Sequence of chain 1.C:
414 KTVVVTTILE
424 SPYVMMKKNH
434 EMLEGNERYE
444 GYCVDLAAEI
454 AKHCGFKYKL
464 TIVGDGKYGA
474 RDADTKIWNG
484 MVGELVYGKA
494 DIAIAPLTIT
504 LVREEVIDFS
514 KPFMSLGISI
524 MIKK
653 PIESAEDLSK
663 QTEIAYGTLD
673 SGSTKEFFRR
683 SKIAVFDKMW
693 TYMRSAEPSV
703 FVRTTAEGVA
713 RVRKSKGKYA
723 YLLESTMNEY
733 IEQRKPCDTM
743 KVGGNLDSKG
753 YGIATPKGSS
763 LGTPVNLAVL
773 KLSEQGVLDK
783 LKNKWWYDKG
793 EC

Sequence of chain 1.D:
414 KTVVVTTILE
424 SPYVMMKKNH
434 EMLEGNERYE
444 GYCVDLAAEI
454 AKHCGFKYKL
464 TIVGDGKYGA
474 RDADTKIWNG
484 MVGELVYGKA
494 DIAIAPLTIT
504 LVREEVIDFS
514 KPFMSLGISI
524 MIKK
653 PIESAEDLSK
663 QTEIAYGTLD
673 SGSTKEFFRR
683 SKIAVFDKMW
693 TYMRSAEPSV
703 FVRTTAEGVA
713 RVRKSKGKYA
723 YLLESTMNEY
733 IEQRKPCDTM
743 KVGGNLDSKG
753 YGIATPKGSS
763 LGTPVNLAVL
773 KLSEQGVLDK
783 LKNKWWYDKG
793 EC

Binding-site contacts:
Ligand atom C11 contacts residue MET517 of chain 1.C at 3.6 Å (hydrophobic).
Ligand atom C5 contacts residue LEU772 of chain 1.C at 3.8 Å (hydrophobic).
Ligand atom C7 contacts residue LEU772 of chain 1.C at 3.6 Å (hydrophobic).
Ligand atom C4 contacts residue LYS751 of chain 1.D at 3.7 Å.
Ligand atom C14 contacts residue SER775 of chain 1.C at 3.4 Å.
Ligand atom C11 contacts residue SER750 of chain 1.D at 3.5 Å.
Ligand atom S1 contacts residue PRO515 of chain 1.C at 3.8 Å.
Ligand atom C11 contacts residue SER518 of chain 1.C at 3.2 Å.
Ligand atom C4 contacts residue GLY752 of chain 1.D at 3.2 Å.
Ligand atom C9 contacts residue SER750 of chain 1.D at 3.5 Å.
Ligand atom S1 contacts residue SER518 of chain 1.C at 2.7 Å (h-bond).
Ligand atom N3 contacts residue ASP781 of chain 1.C at 3.5 Å (salt-bridge).
Ligand atom C12 contacts residue SER750 of chain 1.D at 3.7 Å.
Ligand atom O4 contacts residue LYS784 of chain 1.C at 3.7 Å.
Ligand atom C12 contacts residue PHE516 of chain 1.C at 3.5 Å (hydrophobic).
Ligand atom O3 contacts residue MET517 of chain 1.C at 3.6 Å.
Ligand atom N2 contacts residue SER775 of chain 1.C at 3.2 Å (h-bond).
Ligand atom O3 contacts residue SER518 of chain 1.C at 3.2 Å (h-bond).
Ligand atom O4 contacts residue MET517 of chain 1.C at 3.8 Å.
Ligand atom O2 contacts residue SER518 of chain 1.C at 2.2 Å (h-bond).
Ligand atom N1 contacts residue PRO515 of chain 1.C at 2.9 Å (h-bond).
Ligand atom O1 contacts residue SER750 of chain 1.D at 3.5 Å.
Ligand atom O1 contacts residue SER518 of chain 1.C at 2.3 Å (h-bond).
Ligand atom C1 contacts residue PRO515 of chain 1.C at 3.4 Å (hydrophobic).
Ligand atom C14 contacts residue PHE516 of chain 1.C at 3.8 Å (hydrophobic).
Ligand atom C13 contacts residue PHE516 of chain 1.C at 3.5 Å (hydrophobic).
Ligand atom O2 contacts residue PRO515 of chain 1.C at 3.4 Å.
Ligand atom N3 contacts residue SER750 of chain 1.D at 3.6 Å (h-bond).
Ligand atom CL contacts residue LEU780 of chain 1.C at 3.3 Å.
Ligand atom C7 contacts residue LYS514 of chain 1.C at 3.7 Å.
Ligand atom C7 contacts residue ILE502 of chain 1.D at 3.8 Å (hydrophobic).
Ligand atom C9 contacts residue SER518 of chain 1.C at 3.6 Å.
Ligand atom CL contacts residue ASP781 of chain 1.C at 2.9 Å.
Ligand atom O2 contacts residue MET517 of chain 1.C at 3.0 Å.
Ligand atom C10 contacts residue SER775 of chain 1.C at 3.8 Å.
Ligand atom C6 contacts residue LEU772 of chain 1.C at 3.8 Å (hydrophobic).
Ligand atom C5 contacts residue ILE502 of chain 1.D at 3.5 Å (hydrophobic).
Ligand atom C8 contacts residue PRO515 of chain 1.C at 3.4 Å (hydrophobic).
Ligand atom C3 contacts residue GLY752 of chain 1.D at 3.6 Å.
Ligand atom N2 contacts residue PRO515 of chain 1.C at 3.4 Å (h-bond).

This small molecule binds to this protein.
Small molecule (SMILES): NS(=O)(=O)c1cc2c(cc1Cl)N[C@H]([C@H]1C[C@H]3C=C[C@@H]1C3)NS2(=O)=O